This small molecule binds to this protein.
Small molecule (SMILES): CN(C)C1C(O)=C(C(N)=O)C(=O)[C@@]2(O)C(O)=C3C(=O)c4c(O)cccc4[C@@](C)(O)[C@H]3C[C@@H]12

Binding-site contacts:
Ligand atom C7 contacts residue SER7 of chain 1.H at 4.2 Å.
Ligand atom O11 contacts residue PRO24 of chain 1.H at 3.4 Å.
Ligand atom C1B contacts residue MG1 of chain 1.V at 3.8 Å.
Ligand atom C8 contacts residue PRO24 of chain 1.H at 4.2 Å (hydrophobic).
Ligand atom O1C contacts residue THR18 of chain 1.G at 3.9 Å.
Ligand atom O11 contacts residue GDP1 of chain 1.W at 4.2 Å.
Ligand atom O12 contacts residue GDP1 of chain 1.W at 2.8 Å (h-bond).
Ligand atom C9 contacts residue PRO24 of chain 1.H at 3.5 Å (hydrophobic).
Ligand atom O12 contacts residue THR18 of chain 1.G at 2.5 Å (h-bond).
Ligand atom C12 contacts residue THR18 of chain 1.G at 3.3 Å.
Ligand atom O11 contacts residue THR18 of chain 1.G at 2.6 Å (h-bond).
Ligand atom C8 contacts residue SER7 of chain 1.H at 3.5 Å.
Ligand atom O6 contacts residue PRO24 of chain 1.H at 4.0 Å.
Ligand atom O11 contacts residue CYS23 of chain 1.H at 3.7 Å.
Ligand atom O10 contacts residue PRO24 of chain 1.H at 3.1 Å (h-bond).
Ligand atom C1A contacts residue PRO24 of chain 1.H at 3.8 Å (hydrophobic).
Ligand atom C9 contacts residue THR6 of chain 1.H at 3.5 Å.
Ligand atom C8 contacts residue THR6 of chain 1.H at 3.6 Å.
Ligand atom O12 contacts residue MG1 of chain 1.V at 2.1 Å.
Ligand atom C10 contacts residue PRO24 of chain 1.H at 3.4 Å (hydrophobic).
Ligand atom O1 contacts residue GDP1 of chain 1.W at 3.8 Å.
Ligand atom C10 contacts residue ASP22 of chain 1.H at 3.7 Å.
Ligand atom C1 contacts residue GDP1 of chain 1.W at 3.9 Å.
Ligand atom O1C contacts residue GDP1 of chain 1.W at 2.6 Å (h-bond).
Ligand atom C1B contacts residue THR18 of chain 1.G at 3.7 Å.
Ligand atom C12 contacts residue GDP1 of chain 1.W at 4.1 Å.
Ligand atom C12 contacts residue MG1 of chain 1.V at 3.3 Å.
Ligand atom C9 contacts residue ASP22 of chain 1.H at 3.6 Å.
Ligand atom O10 contacts residue CYS23 of chain 1.H at 3.0 Å.
Ligand atom O10 contacts residue ASP22 of chain 1.H at 2.9 Å (salt-bridge).
Ligand atom O11 contacts residue MG1 of chain 1.V at 2.2 Å.
Ligand atom C1C contacts residue GDP1 of chain 1.W at 3.7 Å.
Ligand atom C9 contacts residue SER7 of chain 1.H at 3.1 Å.
Ligand atom O10 contacts residue SER7 of chain 1.H at 3.9 Å.
Ligand atom C11 contacts residue PRO24 of chain 1.H at 3.8 Å (hydrophobic).
Ligand atom C11 contacts residue THR18 of chain 1.G at 3.4 Å.
Ligand atom C10 contacts residue SER7 of chain 1.H at 3.5 Å.
Ligand atom O11 contacts residue ASP22 of chain 1.H at 3.6 Å (salt-bridge).
Ligand atom C11 contacts residue MG1 of chain 1.V at 3.3 Å.
Ligand atom C10 contacts residue CYS23 of chain 1.H at 3.8 Å (hydrophobic).

Sequence of chain 1.G:
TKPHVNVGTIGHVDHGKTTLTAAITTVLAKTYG

Sequence of chain 1.H:
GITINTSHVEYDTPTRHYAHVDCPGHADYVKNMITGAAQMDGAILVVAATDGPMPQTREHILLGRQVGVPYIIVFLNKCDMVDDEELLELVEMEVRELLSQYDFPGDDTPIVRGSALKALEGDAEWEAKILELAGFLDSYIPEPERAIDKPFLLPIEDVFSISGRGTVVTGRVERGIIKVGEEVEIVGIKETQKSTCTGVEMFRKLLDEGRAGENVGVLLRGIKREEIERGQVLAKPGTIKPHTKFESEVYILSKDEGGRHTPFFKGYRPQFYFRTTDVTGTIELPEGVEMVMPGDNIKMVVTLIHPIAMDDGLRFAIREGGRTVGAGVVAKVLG